Sequence of chain 1.C:
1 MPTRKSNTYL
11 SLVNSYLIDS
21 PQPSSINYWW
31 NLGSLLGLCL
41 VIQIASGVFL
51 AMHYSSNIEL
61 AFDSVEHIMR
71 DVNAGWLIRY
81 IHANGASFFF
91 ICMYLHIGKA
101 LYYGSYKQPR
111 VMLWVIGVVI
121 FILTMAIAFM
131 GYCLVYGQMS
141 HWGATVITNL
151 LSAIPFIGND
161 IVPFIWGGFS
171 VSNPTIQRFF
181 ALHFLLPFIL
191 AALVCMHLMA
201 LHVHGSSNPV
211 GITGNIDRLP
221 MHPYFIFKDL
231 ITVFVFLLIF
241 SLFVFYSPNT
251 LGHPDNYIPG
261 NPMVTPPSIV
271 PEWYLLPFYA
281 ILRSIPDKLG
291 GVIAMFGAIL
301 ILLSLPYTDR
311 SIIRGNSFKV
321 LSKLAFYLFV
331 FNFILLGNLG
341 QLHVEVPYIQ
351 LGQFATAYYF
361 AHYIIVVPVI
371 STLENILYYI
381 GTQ

Binding-site contacts:
Ligand atom C2 contacts residue TYR279 of chain 1.C at 3.4 Å (hydrophobic).
Ligand atom C6 contacts residue ILE147 of chain 1.C at 3.7 Å (hydrophobic).
Ligand atom C20 contacts residue LEU123 of chain 1.C at 3.5 Å (hydrophobic).
Ligand atom C7 contacts residue MET295 of chain 1.C at 3.5 Å (hydrophobic).
Ligand atom C3M contacts residue VAL146 of chain 1.C at 3.3 Å (hydrophobic).
Ligand atom C1M contacts residue LEU282 of chain 1.C at 3.9 Å (hydrophobic).
Ligand atom C17 contacts residue ALA126 of chain 1.C at 3.7 Å (hydrophobic).
Ligand atom O3 contacts residue TYR279 of chain 1.C at 3.6 Å.
Ligand atom C10 contacts residue MET295 of chain 1.C at 3.1 Å (hydrophobic).
Ligand atom O5 contacts residue LEU275 of chain 1.C at 2.9 Å.
Ligand atom O5 contacts residue PRO271 of chain 1.C at 3.9 Å.
Ligand atom C3M contacts residue GLY143 of chain 1.C at 3.6 Å.
Ligand atom C15 contacts residue ILE122 of chain 1.C at 3.4 Å (hydrophobic).
Ligand atom C4M contacts residue GLY143 of chain 1.C at 3.5 Å.
Ligand atom C7 contacts residue LEU275 of chain 1.C at 3.8 Å (hydrophobic).
Ligand atom C14 contacts residue ALA126 of chain 1.C at 3.8 Å (hydrophobic).
Ligand atom O2 contacts residue LEU282 of chain 1.C at 3.9 Å.
Ligand atom C8 contacts residue MET295 of chain 1.C at 3.8 Å (hydrophobic).
Ligand atom C3 contacts residue TYR279 of chain 1.C at 3.9 Å (hydrophobic).
Ligand atom C15 contacts residue PHE296 of chain 1.C at 3.5 Å (hydrophobic).
Ligand atom O5 contacts residue PHE129 of chain 1.C at 3.5 Å.
Ligand atom C12 contacts residue ALA126 of chain 1.C at 3.7 Å (hydrophobic).
Ligand atom O2 contacts residue TYR279 of chain 1.C at 3.0 Å.
Ligand atom O4 contacts residue PRO271 of chain 1.C at 3.1 Å.
Ligand atom C5 contacts residue ILE147 of chain 1.C at 3.7 Å (hydrophobic).
Ligand atom C5 contacts residue LEU275 of chain 1.C at 3.8 Å (hydrophobic).
Ligand atom C13 contacts residue ALA126 of chain 1.C at 3.6 Å (hydrophobic).
Ligand atom C1 contacts residue ILE147 of chain 1.C at 3.4 Å (hydrophobic).
Ligand atom C1M contacts residue MET295 of chain 1.C at 3.1 Å (hydrophobic).
Ligand atom C4 contacts residue PRO271 of chain 1.C at 3.6 Å (hydrophobic).
Ligand atom C4 contacts residue ILE147 of chain 1.C at 3.5 Å (hydrophobic).
Ligand atom C4M contacts residue PHE129 of chain 1.C at 3.5 Å (hydrophobic).
Ligand atom C5 contacts residue PRO271 of chain 1.C at 3.7 Å (hydrophobic).
Ligand atom O2 contacts residue ILE147 of chain 1.C at 3.4 Å.
Ligand atom C2 contacts residue ILE147 of chain 1.C at 3.2 Å (hydrophobic).
Ligand atom C10 contacts residue MET125 of chain 1.C at 3.3 Å (hydrophobic).
Ligand atom C8 contacts residue ILE147 of chain 1.C at 4.0 Å (hydrophobic).
Ligand atom C1M contacts residue TYR279 of chain 1.C at 3.8 Å (hydrophobic).
Ligand atom C9 contacts residue MET295 of chain 1.C at 3.6 Å (hydrophobic).
Ligand atom C3 contacts residue ILE147 of chain 1.C at 3.2 Å (hydrophobic).

A small-molecule ligand and the protein it binds are described below.
Small molecule (SMILES): COC1=C(OC)C(=O)C(C/C=C(\C)CC/C=C(\C)CC/C=C(\C)CC/C=C(\C)CC/C=C(\C)CC/C=C(\C)CC/C=C(\C)CC/C=C(\C)CC/C=C(\C)CCC=C(C)C)=C(C)C1=O